Binding-site contacts:
Ligand atom C2 contacts residue TRP78 of chain 1.A at 3.8 Å (hydrophobic).
Ligand atom O6 contacts residue ASP76 of chain 1.A at 2.8 Å (salt-bridge).
Ligand atom C1 contacts residue TRP78 of chain 1.A at 4.0 Å (hydrophobic).
Ligand atom O6 contacts residue TRP78 of chain 1.A at 4.4 Å.
Ligand atom C1 contacts residue GLN131 of chain 1.A at 4.5 Å.
Ligand atom C6 contacts residue TRP78 of chain 1.A at 3.7 Å (hydrophobic).
Ligand atom O5 contacts residue TRP78 of chain 1.A at 3.5 Å.
Ligand atom O3 contacts residue GLN131 of chain 1.A at 3.1 Å (h-bond).
Ligand atom C1 contacts residue TRP129 of chain 1.A at 4.1 Å (hydrophobic).
Ligand atom C5 contacts residue TRP78 of chain 1.A at 4.0 Å (hydrophobic).
Ligand atom C4 contacts residue TRP129 of chain 1.A at 4.3 Å (hydrophobic).
Ligand atom C5 contacts residue TRP129 of chain 1.A at 3.7 Å (hydrophobic).
Ligand atom C3 contacts residue TRP129 of chain 1.A at 4.3 Å (hydrophobic).
Ligand atom O2 contacts residue ARG83 of chain 1.A at 2.9 Å (salt-bridge).
Ligand atom C6 contacts residue ASP76 of chain 1.A at 3.5 Å.
Ligand atom O2 contacts residue TRP129 of chain 1.A at 4.1 Å.
Ligand atom C3 contacts residue ARG83 of chain 1.A at 3.6 Å.
Ligand atom O4 contacts residue TRP129 of chain 1.A at 3.9 Å.
Ligand atom O2 contacts residue GLN131 of chain 1.A at 2.7 Å (h-bond).
Ligand atom C1 contacts residue ARG83 of chain 1.A at 4.4 Å.
Ligand atom C4 contacts residue TRP78 of chain 1.A at 3.7 Å (hydrophobic).
Ligand atom O3 contacts residue ARG83 of chain 1.A at 3.3 Å (salt-bridge).
Ligand atom O3 contacts residue TRP78 of chain 1.A at 3.9 Å.
Ligand atom C3 contacts residue GLN131 of chain 1.A at 4.2 Å.
Ligand atom O4 contacts residue TRP78 of chain 1.A at 3.8 Å.
Ligand atom O4 contacts residue GLN131 of chain 1.A at 4.1 Å.
Ligand atom C6 contacts residue TRP129 of chain 1.A at 3.7 Å (hydrophobic).
Ligand atom C3 contacts residue TRP78 of chain 1.A at 4.2 Å (hydrophobic).
Ligand atom C2 contacts residue GLN131 of chain 1.A at 3.3 Å.
Ligand atom C2 contacts residue ARG83 of chain 1.A at 3.9 Å.
Ligand atom O5 contacts residue TRP129 of chain 1.A at 4.2 Å.

Sequence of chain 1.A:
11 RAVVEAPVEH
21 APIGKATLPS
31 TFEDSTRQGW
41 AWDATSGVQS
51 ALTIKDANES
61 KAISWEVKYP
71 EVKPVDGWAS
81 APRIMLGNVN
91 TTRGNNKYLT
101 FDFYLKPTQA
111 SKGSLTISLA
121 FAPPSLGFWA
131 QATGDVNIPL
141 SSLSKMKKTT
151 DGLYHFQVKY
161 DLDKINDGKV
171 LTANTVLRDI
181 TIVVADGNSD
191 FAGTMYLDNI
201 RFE

A small-molecule ligand and the protein it binds are described below.
Small molecule (SMILES): OC[C@H]1O[C@@H](O[C@H]2[C@H](O)[C@@H](O)[C@H](O)O[C@@H]2CO)[C@H](O)[C@@H](O)[C@@H]1O